Sequence of chain 2.B:
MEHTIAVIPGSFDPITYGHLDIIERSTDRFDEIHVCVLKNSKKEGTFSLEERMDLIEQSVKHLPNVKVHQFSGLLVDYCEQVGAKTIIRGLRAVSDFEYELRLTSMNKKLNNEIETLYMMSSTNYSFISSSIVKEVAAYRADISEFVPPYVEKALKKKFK

The small molecule below binds the protein below.
Small molecule (SMILES): CCc1cc(-c2nc(O)c(C(N)=O)c(=O)[nH]2)nc([C@H]2CCCC[C@@H]2C(=O)NCc2ccc(Cl)c(Cl)c2)n1

Binding-site contacts:
Ligand atom C38 contacts residue LEU38 of chain 2.A at 3.8 Å (hydrophobic).
Ligand atom N40 contacts residue SER41 of chain 2.A at 2.7 Å (h-bond).
Ligand atom C35 contacts residue LEU38 of chain 2.A at 3.3 Å (hydrophobic).
Ligand atom C11 contacts residue LEU103 of chain 2.A at 3.8 Å (hydrophobic).
Ligand atom C9 contacts residue ASN107 of chain 2.A at 3.6 Å.
Ligand atom C3 contacts residue LEU103 of chain 2.A at 3.8 Å (hydrophobic).
Ligand atom C1 contacts residue ARG89 of chain 2.A at 3.4 Å.
Ligand atom C12 contacts residue ASN107 of chain 2.A at 3.5 Å.
Ligand atom N40 contacts residue LYS43 of chain 2.A at 3.7 Å.
Ligand atom C14 contacts residue ASN107 of chain 2.A at 3.8 Å.
Ligand atom C2 contacts residue ARG89 of chain 2.A at 3.3 Å.
Ligand atom O39 contacts residue LYS43 of chain 2.A at 2.4 Å (salt-bridge).
Ligand atom O37 contacts residue LEU38 of chain 2.A at 3.4 Å.
Ligand atom O18 contacts residue LEU74 of chain 2.A at 3.8 Å.
Ligand atom C13 contacts residue MET106 of chain 2.A at 3.8 Å (hydrophobic).
Ligand atom N30 contacts residue TYR99 of chain 2.A at 3.4 Å (h-bond).
Ligand atom C14 contacts residue LEU74 of chain 2.A at 3.6 Å (hydrophobic).
Ligand atom O18 contacts residue LEU75 of chain 2.A at 2.9 Å (h-bond).
Ligand atom N40 contacts residue LEU38 of chain 2.A at 3.2 Å.
Ligand atom N19 contacts residue GLU135 of chain 2.B at 3.4 Å (salt-bridge).
Ligand atom O33 contacts residue TYR99 of chain 2.A at 3.4 Å (h-bond).
Ligand atom C17 contacts residue LEU74 of chain 2.A at 3.8 Å (hydrophobic).
Ligand atom C15 contacts residue GLU135 of chain 2.B at 3.8 Å.
Ligand atom N19 contacts residue TYR139 of chain 2.B at 3.8 Å.
Ligand atom CL7 contacts residue PHE71 of chain 2.A at 3.0 Å.
Ligand atom C34 contacts residue LEU38 of chain 2.A at 3.4 Å (hydrophobic).
Ligand atom C21 contacts residue GLY73 of chain 2.A at 3.8 Å.
Ligand atom C26 contacts residue LEU75 of chain 2.A at 3.6 Å (hydrophobic).
Ligand atom N8 contacts residue ASN107 of chain 2.A at 3.7 Å.
Ligand atom C26 contacts residue GLY73 of chain 2.A at 3.1 Å.
Ligand atom CL8 contacts residue CYS36 of chain 2.A at 3.7 Å.
Ligand atom N36 contacts residue GLU135 of chain 2.B at 3.8 Å.
Ligand atom C38 contacts residue LYS43 of chain 2.A at 3.5 Å.
Ligand atom C20 contacts residue TYR139 of chain 2.B at 3.2 Å (hydrophobic).
Ligand atom N8 contacts residue LEU103 of chain 2.A at 3.8 Å.
Ligand atom C32 contacts residue TYR99 of chain 2.A at 3.7 Å (hydrophobic).
Ligand atom N36 contacts residue LEU38 of chain 2.A at 3.8 Å.
Ligand atom C12 contacts residue MET106 of chain 2.A at 3.6 Å (hydrophobic).
Ligand atom C20 contacts residue GLY73 of chain 2.A at 3.4 Å.
Ligand atom C2 contacts residue LEU75 of chain 2.A at 3.6 Å (hydrophobic).

Sequence of chain 2.A:
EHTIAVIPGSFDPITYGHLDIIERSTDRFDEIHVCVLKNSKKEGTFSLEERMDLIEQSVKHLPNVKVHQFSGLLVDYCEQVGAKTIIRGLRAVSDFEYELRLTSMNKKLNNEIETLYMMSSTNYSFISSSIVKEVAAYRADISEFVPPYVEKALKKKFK